This small molecule binds to this protein.
Small molecule (SMILES): O=C(Nc1ccc(Cl)cc1)Nc1ccc(Cl)c(Cl)c1

Sequence of chain 1.B:
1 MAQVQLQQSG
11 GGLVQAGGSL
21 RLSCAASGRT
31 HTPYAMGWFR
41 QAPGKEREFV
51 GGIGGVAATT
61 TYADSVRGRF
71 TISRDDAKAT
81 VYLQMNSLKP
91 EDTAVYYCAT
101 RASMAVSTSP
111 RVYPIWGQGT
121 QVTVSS

Binding-site contacts:
Ligand atom C6 contacts residue THR32 of chain 1.B at 3.5 Å.
Ligand atom CL1 contacts residue THR80 of chain 1.B at 3.7 Å.
Ligand atom C13 contacts residue ALA102 of chain 1.B at 3.8 Å (hydrophobic).
Ligand atom C16 contacts residue VAL4 of chain 1.B at 3.6 Å (hydrophobic).
Ligand atom C8 contacts residue THR100 of chain 1.B at 3.5 Å.
Ligand atom C5 contacts residue HIS31 of chain 1.B at 3.9 Å.
Ligand atom C12 contacts residue ARG101 of chain 1.B at 3.4 Å.
Ligand atom CL1 contacts residue ARG74 of chain 1.B at 3.9 Å.
Ligand atom CL2 contacts residue ILE115 of chain 1.B at 3.8 Å.
Ligand atom CL1 contacts residue ALA79 of chain 1.B at 3.7 Å.
Ligand atom C11 contacts residue THR100 of chain 1.B at 3.9 Å.
Ligand atom C3 contacts residue ALA26 of chain 1.B at 3.8 Å (hydrophobic).
Ligand atom CL3 contacts residue GLN3 of chain 1.B at 3.4 Å.
Ligand atom N1 contacts residue TYR34 of chain 1.B at 3.7 Å.
Ligand atom C6 contacts residue VAL81 of chain 1.B at 3.8 Å (hydrophobic).
Ligand atom N7 contacts residue HIS31 of chain 1.B at 3.6 Å (h-bond).
Ligand atom C12 contacts residue ALA102 of chain 1.B at 3.9 Å (hydrophobic).
Ligand atom CL2 contacts residue ALA102 of chain 1.B at 3.2 Å.
Ligand atom O9 contacts residue HIS31 of chain 1.B at 2.9 Å (h-bond).
Ligand atom O9 contacts residue VAL4 of chain 1.B at 3.8 Å.
Ligand atom C4 contacts residue HIS31 of chain 1.B at 3.6 Å.
Ligand atom C13 contacts residue ARG101 of chain 1.B at 3.8 Å.
Ligand atom C16 contacts residue TYR34 of chain 1.B at 3.7 Å (hydrophobic).
Ligand atom O9 contacts residue THR30 of chain 1.B at 3.3 Å.
Ligand atom C13 contacts residue ILE115 of chain 1.B at 3.8 Å (hydrophobic).
Ligand atom N1 contacts residue THR100 of chain 1.B at 2.9 Å (h-bond).
Ligand atom C5 contacts residue THR32 of chain 1.B at 3.9 Å.
Ligand atom C1 contacts residue THR32 of chain 1.B at 3.8 Å.
Ligand atom N7 contacts residue THR100 of chain 1.B at 3.0 Å (h-bond).
Ligand atom C16 contacts residue ARG29 of chain 1.B at 3.6 Å.
Ligand atom C15 contacts residue ARG29 of chain 1.B at 3.6 Å.
Ligand atom C11 contacts residue TYR34 of chain 1.B at 3.5 Å (hydrophobic).
Ligand atom C8 contacts residue HIS31 of chain 1.B at 3.6 Å.
Ligand atom C5 contacts residue MET36 of chain 1.B at 3.6 Å (hydrophobic).
Ligand atom C4 contacts residue MET36 of chain 1.B at 3.8 Å (hydrophobic).
Ligand atom C6 contacts residue MET36 of chain 1.B at 3.8 Å (hydrophobic).
Ligand atom CL1 contacts residue VAL81 of chain 1.B at 3.8 Å.
Ligand atom C12 contacts residue THR100 of chain 1.B at 3.7 Å.
Ligand atom C5 contacts residue TYR34 of chain 1.B at 3.4 Å (hydrophobic).
Ligand atom CL2 contacts residue ARG101 of chain 1.B at 3.5 Å.